Sequence of chain 1.A:
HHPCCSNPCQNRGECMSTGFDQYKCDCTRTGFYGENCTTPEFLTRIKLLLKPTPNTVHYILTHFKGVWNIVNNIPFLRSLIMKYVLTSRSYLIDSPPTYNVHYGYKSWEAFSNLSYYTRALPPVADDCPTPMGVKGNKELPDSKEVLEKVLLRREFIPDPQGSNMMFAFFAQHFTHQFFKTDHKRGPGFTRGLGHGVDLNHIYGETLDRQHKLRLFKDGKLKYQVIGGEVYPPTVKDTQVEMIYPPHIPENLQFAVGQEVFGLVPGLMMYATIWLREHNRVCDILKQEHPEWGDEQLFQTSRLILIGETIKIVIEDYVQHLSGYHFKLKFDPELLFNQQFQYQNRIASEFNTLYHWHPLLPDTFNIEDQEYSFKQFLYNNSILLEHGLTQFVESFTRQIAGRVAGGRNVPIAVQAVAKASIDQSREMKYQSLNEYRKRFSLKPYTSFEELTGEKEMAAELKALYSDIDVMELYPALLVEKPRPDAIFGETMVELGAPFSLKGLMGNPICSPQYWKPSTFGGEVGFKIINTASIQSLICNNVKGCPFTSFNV

The protein below binds the small molecule below.
Small molecule (SMILES): CS(=O)(=O)Nc1ccc([N+](=O)[O-])cc1OC1CCCCC1

Binding-site contacts:
Ligand atom C10 contacts residue SER522 of chain 1.A at 3.9 Å.
Ligand atom O1 contacts residue TYR347 of chain 1.A at 3.9 Å.
Ligand atom C3 contacts residue LEU344 of chain 1.A at 4.0 Å (hydrophobic).
Ligand atom N1 contacts residue VAL341 of chain 1.A at 3.7 Å.
Ligand atom C12 contacts residue GLY518 of chain 1.A at 3.8 Å.
Ligand atom N2 contacts residue VAL515 of chain 1.A at 3.4 Å.
Ligand atom N1 contacts residue ALA519 of chain 1.A at 3.5 Å.
Ligand atom C11 contacts residue TRP379 of chain 1.A at 3.3 Å (hydrophobic).
Ligand atom O2 contacts residue ALA519 of chain 1.A at 3.7 Å.
Ligand atom C10 contacts residue TYR377 of chain 1.A at 3.6 Å (hydrophobic).
Ligand atom C7 contacts residue ARG112 of chain 1.A at 3.9 Å.
Ligand atom C7 contacts residue LEU523 of chain 1.A at 3.1 Å (hydrophobic).
Ligand atom C4 contacts residue SER345 of chain 1.A at 3.6 Å.
Ligand atom O3 contacts residue LEU344 of chain 1.A at 2.9 Å (h-bond).
Ligand atom O3 contacts residue VAL515 of chain 1.A at 3.7 Å.
Ligand atom O3 contacts residue PHE510 of chain 1.A at 3.4 Å.
Ligand atom O2 contacts residue TYR347 of chain 1.A at 3.5 Å (h-bond).
Ligand atom S1 contacts residue ALA519 of chain 1.A at 3.8 Å.
Ligand atom C8 contacts residue ALA519 of chain 1.A at 4.0 Å (hydrophobic).
Ligand atom O2 contacts residue ARG112 of chain 1.A at 3.1 Å (salt-bridge).
Ligand atom O4 contacts residue SER345 of chain 1.A at 3.6 Å (h-bond).
Ligand atom C12 contacts residue MET514 of chain 1.A at 3.7 Å (hydrophobic).
Ligand atom O5 contacts residue VAL341 of chain 1.A at 3.8 Å.
Ligand atom O4 contacts residue VAL515 of chain 1.A at 3.4 Å.
Ligand atom C5 contacts residue VAL515 of chain 1.A at 3.6 Å (hydrophobic).
Ligand atom C6 contacts residue TYR347 of chain 1.A at 3.4 Å (hydrophobic).
Ligand atom C7 contacts residue VAL108 of chain 1.A at 3.9 Å (hydrophobic).
Ligand atom C5 contacts residue TYR347 of chain 1.A at 3.6 Å (hydrophobic).
Ligand atom C5 contacts residue SER345 of chain 1.A at 3.8 Å.
Ligand atom O4 contacts residue HIS81 of chain 1.A at 3.6 Å.
Ligand atom C7 contacts residue ALA519 of chain 1.A at 3.6 Å (hydrophobic).
Ligand atom C1 contacts residue ALA519 of chain 1.A at 4.0 Å (hydrophobic).
Ligand atom C9 contacts residue SER522 of chain 1.A at 3.9 Å.
Ligand atom O1 contacts residue VAL341 of chain 1.A at 4.0 Å.
Ligand atom C4 contacts residue VAL515 of chain 1.A at 3.7 Å (hydrophobic).
Ligand atom O4 contacts residue LEU344 of chain 1.A at 3.9 Å.
Ligand atom C6 contacts residue VAL515 of chain 1.A at 3.9 Å (hydrophobic).
Ligand atom N2 contacts residue SER345 of chain 1.A at 3.6 Å.
Ligand atom O3 contacts residue SER345 of chain 1.A at 4.0 Å.
Ligand atom N2 contacts residue LEU344 of chain 1.A at 3.4 Å (h-bond).